A protein and the small-molecule ligand that binds it are described below.
Small molecule (SMILES): COCC(=O)N[C@@H](Cc1ccc(-c2cc(Cl)cc(Cl)c2)cc1)[C@H](O)[C@@H](O)C(=O)O

Sequence of chain 1.D:
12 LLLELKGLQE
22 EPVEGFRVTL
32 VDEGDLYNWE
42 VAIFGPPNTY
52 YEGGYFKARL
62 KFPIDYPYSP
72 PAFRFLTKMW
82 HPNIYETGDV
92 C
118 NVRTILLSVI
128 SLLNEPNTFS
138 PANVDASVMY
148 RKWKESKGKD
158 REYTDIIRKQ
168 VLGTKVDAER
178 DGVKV

Binding-site contacts:
Ligand atom C17 contacts residue ASN131 of chain 1.D at 3.6 Å.
Ligand atom CL29 contacts residue GLU25 of chain 1.D at 3.7 Å.
Ligand atom C23 contacts residue PRO47 of chain 1.D at 3.5 Å (hydrophobic).
Ligand atom C15 contacts residue TYR160 of chain 1.D at 4.0 Å (hydrophobic).
Ligand atom C26 contacts residue PRO47 of chain 1.D at 3.7 Å (hydrophobic).
Ligand atom C11 contacts residue TYR51 of chain 1.D at 4.0 Å (hydrophobic).
Ligand atom C20 contacts residue LEU130 of chain 1.D at 3.3 Å (hydrophobic).
Ligand atom C20 contacts residue ASN131 of chain 1.D at 3.8 Å.
Ligand atom C26 contacts residue GLY46 of chain 1.D at 3.9 Å.
Ligand atom C25 contacts residue PRO47 of chain 1.D at 3.7 Å (hydrophobic).
Ligand atom C20 contacts residue TYR52 of chain 1.D at 3.6 Å (hydrophobic).
Ligand atom C25 contacts residue LEU130 of chain 1.D at 4.0 Å (hydrophobic).
Ligand atom C24 contacts residue PRO47 of chain 1.D at 3.6 Å (hydrophobic).
Ligand atom C13 contacts residue TYR52 of chain 1.D at 3.5 Å (hydrophobic).
Ligand atom O1 contacts residue TYR51 of chain 1.D at 3.7 Å.
Ligand atom C27 contacts residue TYR52 of chain 1.D at 3.8 Å (hydrophobic).
Ligand atom CL29 contacts residue ILE127 of chain 1.D at 3.9 Å.
Ligand atom CL28 contacts residue GLY46 of chain 1.D at 3.8 Å.
Ligand atom C17 contacts residue THR50 of chain 1.D at 3.5 Å.
Ligand atom C25 contacts residue PHE45 of chain 1.D at 3.6 Å (hydrophobic).
Ligand atom C26 contacts residue LEU130 of chain 1.D at 3.9 Å (hydrophobic).
Ligand atom C27 contacts residue PRO47 of chain 1.D at 3.6 Å (hydrophobic).
Ligand atom C15 contacts residue TYR147 of chain 1.D at 3.5 Å (hydrophobic).
Ligand atom C21 contacts residue LEU130 of chain 1.D at 3.1 Å (hydrophobic).
Ligand atom CL28 contacts residue ILE44 of chain 1.D at 3.8 Å.
Ligand atom C25 contacts residue ILE44 of chain 1.D at 3.8 Å (hydrophobic).
Ligand atom O4 contacts residue ASN49 of chain 1.D at 3.4 Å (h-bond).
Ligand atom C18 contacts residue THR50 of chain 1.D at 3.8 Å.
Ligand atom C21 contacts residue ASN131 of chain 1.D at 3.5 Å.
Ligand atom C18 contacts residue PRO47 of chain 1.D at 3.5 Å (hydrophobic).
Ligand atom C18 contacts residue ASN131 of chain 1.D at 4.0 Å.
Ligand atom CL28 contacts residue PHE57 of chain 1.D at 3.3 Å.
Ligand atom O12 contacts residue TYR51 of chain 1.D at 3.0 Å (h-bond).
Ligand atom C15 contacts residue TRP150 of chain 1.D at 3.7 Å (hydrophobic).
Ligand atom CL28 contacts residue TYR52 of chain 1.D at 3.8 Å.
Ligand atom C16 contacts residue ASN131 of chain 1.D at 3.9 Å.
Ligand atom O12 contacts residue THR50 of chain 1.D at 3.6 Å.
Ligand atom O4 contacts residue THR50 of chain 1.D at 3.8 Å.
Ligand atom C22 contacts residue PRO47 of chain 1.D at 3.5 Å (hydrophobic).
Ligand atom O12 contacts residue TYR52 of chain 1.D at 3.9 Å.